Sequence of chain 1.J:
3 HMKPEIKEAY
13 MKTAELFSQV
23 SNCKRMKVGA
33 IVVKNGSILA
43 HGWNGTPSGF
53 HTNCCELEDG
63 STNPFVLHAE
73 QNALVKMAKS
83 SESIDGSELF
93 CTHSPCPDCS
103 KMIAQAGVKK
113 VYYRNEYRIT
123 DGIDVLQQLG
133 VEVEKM

A small-molecule ligand and the protein it binds are described below.
Small molecule (SMILES): Nc1ccn([C@H]2C[C@H](O)[C@@H](COP(=O)(O)O)O2)c(=O)n1

Sequence of chain 1.K:
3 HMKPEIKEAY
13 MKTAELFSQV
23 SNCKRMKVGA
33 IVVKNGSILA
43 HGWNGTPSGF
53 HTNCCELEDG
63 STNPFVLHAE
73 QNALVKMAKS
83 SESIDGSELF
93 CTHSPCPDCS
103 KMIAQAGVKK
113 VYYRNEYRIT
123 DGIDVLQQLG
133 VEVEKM

Binding-site contacts:
Ligand atom C1' contacts residue GLN107 of chain 1.K at 4.0 Å.
Ligand atom C5' contacts residue THR48 of chain 1.E at 3.9 Å.
Ligand atom C3' contacts residue TRP45 of chain 1.E at 4.0 Å (hydrophobic).
Ligand atom C4' contacts residue SER50 of chain 1.E at 4.0 Å.
Ligand atom C3' contacts residue GLY47 of chain 1.E at 3.9 Å.
Ligand atom C4 contacts residue HIS43 of chain 1.E at 4.0 Å.
Ligand atom C3' contacts residue THR48 of chain 1.E at 3.2 Å.
Ligand atom C2' contacts residue TRP45 of chain 1.E at 3.2 Å (hydrophobic).
Ligand atom C4' contacts residue GLN107 of chain 1.K at 3.7 Å.
Ligand atom C1' contacts residue ASN74 of chain 1.E at 3.6 Å.
Ligand atom C5' contacts residue SER50 of chain 1.E at 4.1 Å.
Ligand atom N3 contacts residue HIS43 of chain 1.E at 3.0 Å (h-bond).
Ligand atom N4 contacts residue LYS78 of chain 1.E at 3.3 Å (salt-bridge).
Ligand atom C5 contacts residue TRP45 of chain 1.E at 3.6 Å (hydrophobic).
Ligand atom O3' contacts residue GLY47 of chain 1.E at 3.0 Å (h-bond).
Ligand atom O2 contacts residue HIS43 of chain 1.E at 3.8 Å.
Ligand atom P contacts residue SER50 of chain 1.E at 3.9 Å.
Ligand atom O2 contacts residue TRP45 of chain 1.E at 3.0 Å (h-bond).
Ligand atom C4 contacts residue LYS78 of chain 1.E at 3.8 Å.
Ligand atom N3 contacts residue TRP45 of chain 1.E at 3.3 Å.
Ligand atom N4 contacts residue HIS43 of chain 1.E at 3.3 Å (h-bond).
Ligand atom O2 contacts residue GLY44 of chain 1.E at 3.3 Å.
Ligand atom N3 contacts residue LYS78 of chain 1.E at 4.0 Å.
Ligand atom C4' contacts residue THR48 of chain 1.E at 3.3 Å.
Ligand atom C4 contacts residue TRP45 of chain 1.E at 3.2 Å (hydrophobic).
Ligand atom C2' contacts residue ASN74 of chain 1.E at 3.5 Å.
Ligand atom C6 contacts residue TRP45 of chain 1.E at 3.8 Å (hydrophobic).
Ligand atom C2 contacts residue HIS43 of chain 1.E at 3.9 Å.
Ligand atom O3' contacts residue THR48 of chain 1.E at 2.8 Å (h-bond).
Ligand atom O5' contacts residue SER50 of chain 1.E at 3.0 Å (h-bond).
Ligand atom O2 contacts residue ASN74 of chain 1.E at 3.4 Å.
Ligand atom O2P contacts residue SER50 of chain 1.E at 3.5 Å (h-bond).
Ligand atom C3' contacts residue ASN74 of chain 1.E at 4.0 Å.
Ligand atom C2 contacts residue TRP45 of chain 1.E at 3.8 Å (hydrophobic).
Ligand atom O4' contacts residue ASN74 of chain 1.E at 4.2 Å.
Ligand atom O4' contacts residue GLN107 of chain 1.K at 3.0 Å (h-bond).
Ligand atom N1 contacts residue TRP45 of chain 1.E at 3.9 Å.
Ligand atom O3' contacts residue ASN74 of chain 1.E at 3.2 Å (h-bond).
Ligand atom N4 contacts residue TRP45 of chain 1.E at 3.4 Å.
Ligand atom O4' contacts residue SER50 of chain 1.E at 3.8 Å.

Sequence of chain 1.E:
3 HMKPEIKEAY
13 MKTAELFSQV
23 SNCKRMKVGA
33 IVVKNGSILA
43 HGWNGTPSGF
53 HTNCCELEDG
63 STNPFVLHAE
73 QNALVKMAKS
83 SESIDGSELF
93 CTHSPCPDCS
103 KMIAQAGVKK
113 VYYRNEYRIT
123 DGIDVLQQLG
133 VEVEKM